Sequence of chain 1.D:
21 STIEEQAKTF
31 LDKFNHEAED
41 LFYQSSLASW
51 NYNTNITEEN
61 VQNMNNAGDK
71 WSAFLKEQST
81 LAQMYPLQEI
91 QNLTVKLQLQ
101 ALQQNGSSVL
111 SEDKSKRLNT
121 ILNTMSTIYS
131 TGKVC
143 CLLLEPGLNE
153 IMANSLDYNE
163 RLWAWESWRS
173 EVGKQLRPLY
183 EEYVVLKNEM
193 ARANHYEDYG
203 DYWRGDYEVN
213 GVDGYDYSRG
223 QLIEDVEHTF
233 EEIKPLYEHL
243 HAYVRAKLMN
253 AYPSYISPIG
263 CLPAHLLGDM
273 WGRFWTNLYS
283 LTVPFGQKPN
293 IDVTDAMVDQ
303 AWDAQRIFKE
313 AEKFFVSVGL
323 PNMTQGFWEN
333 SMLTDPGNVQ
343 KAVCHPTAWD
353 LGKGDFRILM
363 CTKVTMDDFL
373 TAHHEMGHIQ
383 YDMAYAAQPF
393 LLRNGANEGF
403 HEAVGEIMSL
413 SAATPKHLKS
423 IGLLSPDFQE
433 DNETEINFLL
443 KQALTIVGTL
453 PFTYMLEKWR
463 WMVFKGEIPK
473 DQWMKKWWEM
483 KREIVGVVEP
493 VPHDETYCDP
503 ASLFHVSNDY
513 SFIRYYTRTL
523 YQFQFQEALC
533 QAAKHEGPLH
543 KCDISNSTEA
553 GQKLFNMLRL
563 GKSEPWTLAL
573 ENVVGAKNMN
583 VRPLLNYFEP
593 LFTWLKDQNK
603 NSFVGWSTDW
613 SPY

A small-molecule ligand and the protein it binds are described below.
Small molecule (SMILES): CC(=O)N[C@@H]1[C@@H](O)[C@H](O)[C@@H](CO)O[C@H]1O

Binding-site contacts:
Ligand atom C8 contacts residue ASN324 of chain 1.D at 4.3 Å.
Ligand atom O7 contacts residue GLN327 of chain 1.D at 4.4 Å.
Ligand atom O5 contacts residue ASN324 of chain 1.D at 2.4 Å (h-bond).
Ligand atom N2 contacts residue ASN324 of chain 1.D at 2.8 Å (h-bond).
Ligand atom C6 contacts residue VAL318 of chain 1.D at 3.6 Å (hydrophobic).
Ligand atom O5 contacts residue VAL318 of chain 1.D at 4.5 Å.
Ligand atom C1 contacts residue ASN324 of chain 1.D at 1.4 Å.
Ligand atom C2 contacts residue ASN324 of chain 1.D at 2.4 Å.
Ligand atom O7 contacts residue ASN324 of chain 1.D at 3.1 Å.
Ligand atom O6 contacts residue VAL318 of chain 1.D at 3.8 Å.
Ligand atom C5 contacts residue ASN324 of chain 1.D at 3.7 Å.
Ligand atom C7 contacts residue ASN324 of chain 1.D at 3.2 Å.
Ligand atom C7 contacts residue GLN327 of chain 1.D at 4.4 Å.
Ligand atom C8 contacts residue GLN327 of chain 1.D at 3.4 Å.
Ligand atom O7 contacts residue GLU314 of chain 1.D at 4.2 Å.
Ligand atom C3 contacts residue ASN324 of chain 1.D at 3.8 Å.
Ligand atom C4 contacts residue ASN324 of chain 1.D at 4.2 Å.